Sequence of chain 1.B:
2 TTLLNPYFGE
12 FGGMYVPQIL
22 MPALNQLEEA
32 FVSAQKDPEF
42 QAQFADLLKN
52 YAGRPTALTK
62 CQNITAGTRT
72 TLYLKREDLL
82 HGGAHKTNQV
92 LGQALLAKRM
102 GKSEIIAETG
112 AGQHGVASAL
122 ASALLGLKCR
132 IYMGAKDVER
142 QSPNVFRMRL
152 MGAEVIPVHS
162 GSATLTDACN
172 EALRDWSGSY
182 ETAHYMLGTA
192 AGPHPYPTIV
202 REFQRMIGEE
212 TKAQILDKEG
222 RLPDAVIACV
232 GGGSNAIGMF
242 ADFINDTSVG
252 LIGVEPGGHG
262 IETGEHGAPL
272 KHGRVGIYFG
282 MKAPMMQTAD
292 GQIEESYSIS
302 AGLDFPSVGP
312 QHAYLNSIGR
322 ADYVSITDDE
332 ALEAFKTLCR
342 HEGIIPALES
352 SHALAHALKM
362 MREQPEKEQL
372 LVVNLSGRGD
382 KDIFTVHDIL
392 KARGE

A protein and the small-molecule ligand that binds it are described below.
Small molecule (SMILES): Cc1ncc(COP(=O)(O)O)c(/C=N/C(CO)C(=O)O)c1O

Binding-site contacts:
Ligand atom OG contacts residue GLY111 of chain 1.B at 3.3 Å (h-bond).
Ligand atom O3 contacts residue GLN114 of chain 1.B at 3.2 Å.
Ligand atom O3P contacts residue GLY232 of chain 1.B at 2.8 Å (h-bond).
Ligand atom O1P contacts residue GLY234 of chain 1.B at 3.5 Å (h-bond).
Ligand atom O contacts residue ALA112 of chain 1.B at 3.6 Å.
Ligand atom C4A contacts residue LYS87 of chain 1.B at 3.3 Å.
Ligand atom O1P contacts residue THR190 of chain 1.B at 2.6 Å (h-bond).
Ligand atom OXT contacts residue GLN114 of chain 1.B at 3.0 Å (h-bond).
Ligand atom C4 contacts residue LYS87 of chain 1.B at 3.7 Å.
Ligand atom P contacts residue GLY234 of chain 1.B at 3.7 Å.
Ligand atom OXT contacts residue GLY113 of chain 1.B at 3.7 Å.
Ligand atom C6 contacts residue CYS230 of chain 1.B at 3.7 Å (hydrophobic).
Ligand atom OXT contacts residue THR110 of chain 1.B at 3.5 Å (h-bond).
Ligand atom O3P contacts residue GLY233 of chain 1.B at 3.3 Å (h-bond).
Ligand atom N contacts residue LYS87 of chain 1.B at 3.5 Å.
Ligand atom O contacts residue GLY111 of chain 1.B at 2.9 Å (h-bond).
Ligand atom C contacts residue HIS115 of chain 1.B at 3.7 Å.
Ligand atom OG contacts residue ALA112 of chain 1.B at 2.8 Å (h-bond).
Ligand atom C contacts residue THR110 of chain 1.B at 3.5 Å.
Ligand atom O2P contacts residue HIS86 of chain 1.B at 3.0 Å (h-bond).
Ligand atom O1P contacts residue SER235 of chain 1.B at 2.7 Å (h-bond).
Ligand atom O4P contacts residue LYS87 of chain 1.B at 3.2 Å (salt-bridge).
Ligand atom O3P contacts residue GLY234 of chain 1.B at 2.8 Å (h-bond).
Ligand atom C4A contacts residue GLY303 of chain 1.B at 3.3 Å.
Ligand atom O2P contacts residue SER235 of chain 1.B at 3.2 Å (h-bond).
Ligand atom O3P contacts residue SER235 of chain 1.B at 3.4 Å (h-bond).
Ligand atom N contacts residue GLY303 of chain 1.B at 3.7 Å.
Ligand atom P contacts residue SER235 of chain 1.B at 3.5 Å.
Ligand atom CB contacts residue GLY303 of chain 1.B at 3.4 Å.
Ligand atom N1 contacts residue SER377 of chain 1.B at 2.9 Å (h-bond).
Ligand atom O2P contacts residue ASN236 of chain 1.B at 2.9 Å (h-bond).
Ligand atom OXT contacts residue HIS115 of chain 1.B at 2.9 Å (h-bond).
Ligand atom O contacts residue HIS115 of chain 1.B at 3.8 Å.
Ligand atom P contacts residue LYS87 of chain 1.B at 3.7 Å.
Ligand atom N1 contacts residue GLU350 of chain 1.B at 3.4 Å.
Ligand atom C5A contacts residue GLY303 of chain 1.B at 3.4 Å.
Ligand atom O contacts residue THR110 of chain 1.B at 2.7 Å (h-bond).
Ligand atom O1P contacts residue LYS87 of chain 1.B at 3.1 Å (salt-bridge).
Ligand atom C6 contacts residue GLU350 of chain 1.B at 3.6 Å.
Ligand atom C6 contacts residue SER377 of chain 1.B at 3.5 Å.